Sequence of chain 1.A:
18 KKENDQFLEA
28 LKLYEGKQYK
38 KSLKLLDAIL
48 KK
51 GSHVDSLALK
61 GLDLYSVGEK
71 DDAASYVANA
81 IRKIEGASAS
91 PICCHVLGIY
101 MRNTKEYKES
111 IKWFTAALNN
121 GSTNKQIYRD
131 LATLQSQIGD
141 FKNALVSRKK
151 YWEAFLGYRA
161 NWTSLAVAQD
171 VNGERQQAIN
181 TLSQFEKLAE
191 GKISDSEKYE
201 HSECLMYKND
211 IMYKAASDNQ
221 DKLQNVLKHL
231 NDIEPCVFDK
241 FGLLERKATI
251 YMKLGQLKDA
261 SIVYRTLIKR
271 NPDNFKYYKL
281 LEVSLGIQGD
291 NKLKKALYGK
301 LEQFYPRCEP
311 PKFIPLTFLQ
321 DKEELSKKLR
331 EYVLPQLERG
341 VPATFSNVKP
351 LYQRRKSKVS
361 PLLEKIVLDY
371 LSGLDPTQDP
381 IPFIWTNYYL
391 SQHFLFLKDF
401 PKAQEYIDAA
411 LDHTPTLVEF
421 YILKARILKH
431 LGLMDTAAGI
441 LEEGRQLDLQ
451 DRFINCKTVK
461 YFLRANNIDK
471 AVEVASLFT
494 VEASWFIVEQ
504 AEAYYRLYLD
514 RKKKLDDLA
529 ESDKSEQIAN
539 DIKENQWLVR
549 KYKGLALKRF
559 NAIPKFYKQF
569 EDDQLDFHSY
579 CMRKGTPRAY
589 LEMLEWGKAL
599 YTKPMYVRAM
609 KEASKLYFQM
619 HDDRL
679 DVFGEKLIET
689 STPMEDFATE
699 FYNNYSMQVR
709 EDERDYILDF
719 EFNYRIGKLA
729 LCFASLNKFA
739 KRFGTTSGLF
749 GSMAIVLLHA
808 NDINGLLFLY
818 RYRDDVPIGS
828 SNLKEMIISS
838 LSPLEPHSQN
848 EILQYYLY

Sequence of chain 1.B:
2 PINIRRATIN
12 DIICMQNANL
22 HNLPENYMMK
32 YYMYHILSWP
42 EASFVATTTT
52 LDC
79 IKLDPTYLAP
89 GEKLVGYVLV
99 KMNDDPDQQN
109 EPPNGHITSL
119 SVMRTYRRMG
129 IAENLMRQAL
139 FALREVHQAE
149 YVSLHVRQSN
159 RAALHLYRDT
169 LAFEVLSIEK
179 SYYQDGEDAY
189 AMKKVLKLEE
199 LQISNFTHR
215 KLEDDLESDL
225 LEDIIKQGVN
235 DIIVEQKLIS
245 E

Binding-site contacts:
Ligand atom PB contacts residue ARG426 of chain 1.A at 3.8 Å.
Ligand atom C2 contacts residue LEU81 of chain 1.B at 3.6 Å (hydrophobic).
Ligand atom O3B contacts residue ARG426 of chain 1.A at 3.2 Å (salt-bridge).
Ligand atom O4' contacts residue ASP82 of chain 1.B at 3.2 Å.
Ligand atom PD contacts residue LYS457 of chain 1.A at 3.6 Å.
Ligand atom O1D contacts residue LYS460 of chain 1.A at 2.6 Å (salt-bridge).
Ligand atom O3C contacts residue LYS429 of chain 1.A at 3.6 Å (salt-bridge).
Ligand atom O3A contacts residue ARG426 of chain 1.A at 3.4 Å (salt-bridge).
Ligand atom O3B contacts residue LYS429 of chain 1.A at 2.9 Å (salt-bridge).
Ligand atom O2C contacts residue ARG464 of chain 1.A at 3.1 Å (salt-bridge).
Ligand atom N3 contacts residue ASP82 of chain 1.B at 2.7 Å (salt-bridge).
Ligand atom N3 contacts residue TYR85 of chain 1.B at 3.8 Å.
Ligand atom C1' contacts residue ASP82 of chain 1.B at 3.4 Å.
Ligand atom N2 contacts residue TYR85 of chain 1.B at 3.8 Å.
Ligand atom N3 contacts residue LEU81 of chain 1.B at 3.4 Å.
Ligand atom O6 contacts residue PRO88 of chain 1.B at 3.2 Å.
Ligand atom O1B contacts residue ARG426 of chain 1.A at 3.3 Å (salt-bridge).
Ligand atom C2 contacts residue ASP82 of chain 1.B at 3.5 Å.
Ligand atom O2C contacts residue LYS460 of chain 1.A at 2.8 Å (salt-bridge).
Ligand atom PB contacts residue LYS429 of chain 1.A at 3.6 Å.
Ligand atom N2 contacts residue ASP82 of chain 1.B at 3.0 Å (salt-bridge).
Ligand atom PD contacts residue LYS429 of chain 1.A at 3.5 Å.
Ligand atom O3D contacts residue TYR461 of chain 1.A at 3.0 Å (h-bond).
Ligand atom N1 contacts residue TYR85 of chain 1.B at 3.7 Å.
Ligand atom C4 contacts residue TYR85 of chain 1.B at 3.8 Å (hydrophobic).
Ligand atom N2 contacts residue LEU81 of chain 1.B at 3.2 Å.
Ligand atom O2D contacts residue LYS457 of chain 1.A at 3.0 Å (salt-bridge).
Ligand atom O2B contacts residue LYS429 of chain 1.A at 3.3 Å (salt-bridge).
Ligand atom O2' contacts residue LYS80 of chain 1.B at 3.3 Å (salt-bridge).
Ligand atom O1B contacts residue HIS430 of chain 1.A at 2.5 Å (h-bond).
Ligand atom O3' contacts residue LYS80 of chain 1.B at 3.6 Å.
Ligand atom O3D contacts residue LYS429 of chain 1.A at 2.5 Å (salt-bridge).
Ligand atom C4 contacts residue ASP82 of chain 1.B at 3.7 Å.
Ligand atom O1C contacts residue LYS429 of chain 1.A at 3.3 Å (salt-bridge).
Ligand atom O1A contacts residue LYS349 of chain 1.A at 3.3 Å (salt-bridge).
Ligand atom O1C contacts residue ARG464 of chain 1.A at 2.9 Å (salt-bridge).
Ligand atom O4' contacts residue TYR85 of chain 1.B at 3.3 Å.
Ligand atom C2 contacts residue TYR85 of chain 1.B at 3.6 Å (hydrophobic).
Ligand atom N1 contacts residue LEU81 of chain 1.B at 3.8 Å.
Ligand atom O1D contacts residue LYS457 of chain 1.A at 3.1 Å (salt-bridge).

A small-molecule ligand and the protein it binds are described below.
Small molecule (SMILES): Nc1nc2c(ncn2[C@@H]2O[C@H](CO[P](=O)(O)OP(=O)(O)O)[C@@H](O[P](=O)(O)OP(=O)(O)O)[C@H]2O)c(=O)[nH]1